This protein binds this small molecule.
Small molecule (SMILES): O=C1CS[C@@H](c2ccccc2F)N1

Sequence of chain 1.A:
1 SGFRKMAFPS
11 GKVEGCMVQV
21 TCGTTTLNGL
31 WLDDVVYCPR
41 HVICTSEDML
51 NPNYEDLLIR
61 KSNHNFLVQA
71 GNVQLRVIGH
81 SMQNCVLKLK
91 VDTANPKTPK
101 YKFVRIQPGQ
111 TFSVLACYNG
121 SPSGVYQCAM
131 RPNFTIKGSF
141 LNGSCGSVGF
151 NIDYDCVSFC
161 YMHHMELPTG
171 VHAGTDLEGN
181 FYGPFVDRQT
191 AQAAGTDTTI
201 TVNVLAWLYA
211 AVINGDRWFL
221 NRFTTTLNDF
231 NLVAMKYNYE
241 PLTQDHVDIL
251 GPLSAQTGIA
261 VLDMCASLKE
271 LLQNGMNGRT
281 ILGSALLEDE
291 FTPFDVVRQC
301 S

Binding-site contacts:
Ligand atom C02 contacts residue GLN192 of chain 1.A at 4.3 Å.
Ligand atom N13 contacts residue MET165 of chain 1.A at 4.2 Å.
Ligand atom C02 contacts residue GLN189 of chain 1.A at 4.4 Å.
Ligand atom C02 contacts residue ARG188 of chain 1.A at 3.7 Å.
Ligand atom C08 contacts residue TYR54 of chain 1.A at 4.2 Å (hydrophobic).
Ligand atom C08 contacts residue GLN189 of chain 1.A at 3.8 Å.
Ligand atom C03 contacts residue GLN192 of chain 1.A at 4.0 Å.
Ligand atom C05 contacts residue HIS41 of chain 1.A at 4.2 Å.
Ligand atom C08 contacts residue ASP187 of chain 1.A at 4.0 Å.
Ligand atom O01 contacts residue ARG188 of chain 1.A at 3.7 Å.
Ligand atom C10 contacts residue HIS41 of chain 1.A at 3.7 Å.
Ligand atom C09 contacts residue TYR54 of chain 1.A at 4.3 Å (hydrophobic).
Ligand atom C10 contacts residue CYS44 of chain 1.A at 4.2 Å (hydrophobic).
Ligand atom S04 contacts residue ARG188 of chain 1.A at 4.1 Å.
Ligand atom C10 contacts residue MET49 of chain 1.A at 4.3 Å (hydrophobic).
Ligand atom C03 contacts residue ARG188 of chain 1.A at 3.3 Å.
Ligand atom C03 contacts residue MET165 of chain 1.A at 3.9 Å (hydrophobic).
Ligand atom F12 contacts residue HIS41 of chain 1.A at 3.1 Å.
Ligand atom C03 contacts residue GLN189 of chain 1.A at 4.3 Å.
Ligand atom C08 contacts residue MET49 of chain 1.A at 3.5 Å (hydrophobic).
Ligand atom C07 contacts residue ARG188 of chain 1.A at 3.7 Å.
Ligand atom C09 contacts residue CYS44 of chain 1.A at 3.7 Å (hydrophobic).
Ligand atom S04 contacts residue ASP187 of chain 1.A at 3.9 Å.
Ligand atom C02 contacts residue MET165 of chain 1.A at 4.0 Å (hydrophobic).
Ligand atom S04 contacts residue HIS41 of chain 1.A at 3.8 Å.
Ligand atom C11 contacts residue HIS41 of chain 1.A at 3.6 Å.
Ligand atom C07 contacts residue GLN189 of chain 1.A at 3.6 Å.
Ligand atom C03 contacts residue ASP187 of chain 1.A at 3.8 Å.
Ligand atom C07 contacts residue ASP187 of chain 1.A at 4.0 Å.
Ligand atom O01 contacts residue GLN192 of chain 1.A at 3.9 Å.
Ligand atom S04 contacts residue HIS164 of chain 1.A at 4.1 Å.
Ligand atom C09 contacts residue HIS41 of chain 1.A at 4.2 Å.
Ligand atom C06 contacts residue HIS41 of chain 1.A at 4.2 Å.
Ligand atom C08 contacts residue ARG188 of chain 1.A at 3.9 Å.
Ligand atom S04 contacts residue MET165 of chain 1.A at 3.9 Å.
Ligand atom C09 contacts residue MET49 of chain 1.A at 3.7 Å (hydrophobic).
Ligand atom C07 contacts residue MET49 of chain 1.A at 4.2 Å (hydrophobic).
Ligand atom O01 contacts residue MET165 of chain 1.A at 3.9 Å.
Ligand atom O01 contacts residue GLN189 of chain 1.A at 4.3 Å.
Ligand atom C03 contacts residue VAL186 of chain 1.A at 3.6 Å (hydrophobic).